Sequence of chain 1.B:
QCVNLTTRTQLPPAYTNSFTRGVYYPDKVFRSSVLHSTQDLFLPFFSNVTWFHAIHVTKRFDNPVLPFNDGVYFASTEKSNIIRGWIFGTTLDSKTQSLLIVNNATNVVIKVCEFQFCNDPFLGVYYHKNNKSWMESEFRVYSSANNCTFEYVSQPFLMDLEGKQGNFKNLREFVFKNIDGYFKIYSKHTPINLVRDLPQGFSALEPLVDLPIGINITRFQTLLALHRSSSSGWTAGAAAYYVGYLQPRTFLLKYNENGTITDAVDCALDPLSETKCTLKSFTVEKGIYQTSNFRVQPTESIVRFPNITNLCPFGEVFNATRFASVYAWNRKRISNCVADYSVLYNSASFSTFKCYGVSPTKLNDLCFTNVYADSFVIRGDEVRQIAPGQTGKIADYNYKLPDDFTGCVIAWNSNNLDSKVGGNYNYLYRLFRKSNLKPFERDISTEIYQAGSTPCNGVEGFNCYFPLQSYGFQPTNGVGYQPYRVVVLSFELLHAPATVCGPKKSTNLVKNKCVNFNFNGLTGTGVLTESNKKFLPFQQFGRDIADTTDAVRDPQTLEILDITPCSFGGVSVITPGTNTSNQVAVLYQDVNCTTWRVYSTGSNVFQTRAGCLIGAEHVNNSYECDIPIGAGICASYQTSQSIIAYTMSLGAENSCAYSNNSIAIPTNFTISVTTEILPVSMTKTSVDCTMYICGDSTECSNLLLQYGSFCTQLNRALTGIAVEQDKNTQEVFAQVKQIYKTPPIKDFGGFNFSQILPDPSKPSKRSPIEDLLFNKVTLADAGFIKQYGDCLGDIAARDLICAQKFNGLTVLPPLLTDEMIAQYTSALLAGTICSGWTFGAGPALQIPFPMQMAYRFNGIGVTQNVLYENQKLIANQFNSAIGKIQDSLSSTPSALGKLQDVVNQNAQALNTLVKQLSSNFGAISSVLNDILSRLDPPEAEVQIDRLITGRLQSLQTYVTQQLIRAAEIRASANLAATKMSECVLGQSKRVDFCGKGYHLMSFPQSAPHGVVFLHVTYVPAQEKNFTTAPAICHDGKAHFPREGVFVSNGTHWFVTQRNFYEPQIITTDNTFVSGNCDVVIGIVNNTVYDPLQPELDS

This small molecule binds to this protein.
Small molecule (SMILES): CC(=O)N[C@@H]1[C@@H](O)[C@H](O)[C@@H](CO)O[C@H]1O

Binding-site contacts:
Ligand atom C1 contacts residue ASN331 of chain 1.B at 1.5 Å.
Ligand atom O7 contacts residue ASN331 of chain 1.B at 4.2 Å.
Ligand atom C6 contacts residue GLN580 of chain 1.B at 3.9 Å.
Ligand atom C4 contacts residue ASN331 of chain 1.B at 4.4 Å.
Ligand atom C2 contacts residue ASN331 of chain 1.B at 2.5 Å.
Ligand atom O6 contacts residue GLN580 of chain 1.B at 3.0 Å (h-bond).
Ligand atom C5 contacts residue GLN580 of chain 1.B at 4.1 Å.
Ligand atom C8 contacts residue GLN580 of chain 1.B at 4.0 Å.
Ligand atom C4 contacts residue GLN580 of chain 1.B at 3.4 Å.
Ligand atom N2 contacts residue ASN331 of chain 1.B at 2.9 Å (h-bond).
Ligand atom O6 contacts residue ASN331 of chain 1.B at 4.1 Å.
Ligand atom C3 contacts residue ASN331 of chain 1.B at 3.9 Å.
Ligand atom O5 contacts residue ASN331 of chain 1.B at 2.5 Å (h-bond).
Ligand atom C5 contacts residue ASN331 of chain 1.B at 3.8 Å.
Ligand atom O6 contacts residue PRO579 of chain 1.B at 4.2 Å.
Ligand atom C7 contacts residue ASN331 of chain 1.B at 3.8 Å.
Ligand atom O4 contacts residue GLN580 of chain 1.B at 3.6 Å.